A protein and the small-molecule ligand that binds it are described below.
Small molecule (SMILES): NC(N)=NCCC[C@H](NC(=O)[C@H](CCCN=C(N)N)NC(=O)[C@H](CCCN=C(N)N)NC(=O)[C@H](CCCN=C(N)N)NC(=O)[C@H](CCCN=C(N)N)NC(=O)[C@@H](N)Cc1ccc(O)cc1)C(=O)N[C@H](C=O)Cc1ccc(O)cc1

Binding-site contacts:
Ligand atom CD contacts residue TRP123 of chain 1.A at 3.4 Å (hydrophobic).
Ligand atom NH1 contacts residue ASN209 of chain 1.A at 2.6 Å (h-bond).
Ligand atom CE2 contacts residue TYR258 of chain 1.A at 3.5 Å (hydrophobic).
Ligand atom CB contacts residue TRP165 of chain 1.A at 3.5 Å (hydrophobic).
Ligand atom CB contacts residue TRP123 of chain 1.A at 3.3 Å (hydrophobic).
Ligand atom N contacts residue ASN127 of chain 1.A at 2.7 Å (h-bond).
Ligand atom O contacts residue ASN216 of chain 1.A at 3.1 Å (h-bond).
Ligand atom NE contacts residue GLY131 of chain 1.A at 3.1 Å (h-bond).
Ligand atom N contacts residue ARG219 of chain 1.A at 3.2 Å (salt-bridge).
Ligand atom CD1 contacts residue ARG219 of chain 1.A at 3.6 Å.
Ligand atom CG contacts residue TRP165 of chain 1.A at 3.1 Å (hydrophobic).
Ligand atom CD contacts residue ASN169 of chain 1.A at 3.5 Å.
Ligand atom O contacts residue TRP212 of chain 1.A at 3.0 Å (h-bond).
Ligand atom CA contacts residue ARG219 of chain 1.A at 3.4 Å.
Ligand atom O contacts residue TRP165 of chain 1.A at 3.1 Å (h-bond).
Ligand atom NH2 contacts residue GLY131 of chain 1.A at 2.7 Å (h-bond).
Ligand atom NH1 contacts residue GLN162 of chain 1.A at 3.0 Å (h-bond).
Ligand atom CZ contacts residue THR136 of chain 1.A at 3.5 Å.
Ligand atom CB contacts residue ASN169 of chain 1.A at 3.4 Å.
Ligand atom O contacts residue TRP123 of chain 1.A at 3.6 Å (h-bond).
Ligand atom O contacts residue SER130 of chain 1.A at 3.2 Å.
Ligand atom C contacts residue ASN169 of chain 1.A at 3.5 Å.
Ligand atom O contacts residue ASN127 of chain 1.A at 3.5 Å (h-bond).
Ligand atom O contacts residue ASN169 of chain 1.A at 2.9 Å (h-bond).
Ligand atom CA contacts residue ASN169 of chain 1.A at 3.2 Å.
Ligand atom CD contacts residue ALA129 of chain 1.A at 3.6 Å (hydrophobic).
Ligand atom N contacts residue ASN169 of chain 1.A at 2.8 Å (h-bond).
Ligand atom CG contacts residue SER130 of chain 1.A at 3.5 Å.
Ligand atom NH1 contacts residue ASP173 of chain 1.A at 2.8 Å (salt-bridge).
Ligand atom NH2 contacts residue THR132 of chain 1.A at 3.2 Å.
Ligand atom NH1 contacts residue THR136 of chain 1.A at 2.9 Å (h-bond).
Ligand atom CB contacts residue ASN127 of chain 1.A at 3.5 Å.
Ligand atom C contacts residue ARG219 of chain 1.A at 3.6 Å.
Ligand atom NH2 contacts residue SER133 of chain 1.A at 3.1 Å (h-bond).
Ligand atom O contacts residue SER86 of chain 1.A at 2.8 Å (h-bond).
Ligand atom CZ contacts residue GLY131 of chain 1.A at 3.0 Å.
Ligand atom C contacts residue ASN127 of chain 1.A at 3.6 Å.
Ligand atom CA contacts residue ASN127 of chain 1.A at 3.6 Å.
Ligand atom NH2 contacts residue ARG87 of chain 1.A at 3.5 Å (salt-bridge).
Ligand atom NH1 contacts residue PHE119 of chain 1.A at 3.5 Å.

Sequence of chain 1.A:
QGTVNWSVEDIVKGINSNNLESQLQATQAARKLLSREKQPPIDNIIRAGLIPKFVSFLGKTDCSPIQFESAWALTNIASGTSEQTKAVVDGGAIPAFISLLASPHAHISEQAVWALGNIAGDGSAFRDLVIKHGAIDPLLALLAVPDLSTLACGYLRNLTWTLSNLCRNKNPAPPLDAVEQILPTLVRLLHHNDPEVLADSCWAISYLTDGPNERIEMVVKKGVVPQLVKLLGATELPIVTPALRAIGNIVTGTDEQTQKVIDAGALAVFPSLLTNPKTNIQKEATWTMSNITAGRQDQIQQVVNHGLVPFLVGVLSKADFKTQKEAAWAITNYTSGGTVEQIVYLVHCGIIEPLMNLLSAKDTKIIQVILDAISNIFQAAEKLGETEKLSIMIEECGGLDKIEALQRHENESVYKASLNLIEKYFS